Sequence of chain 1.A:
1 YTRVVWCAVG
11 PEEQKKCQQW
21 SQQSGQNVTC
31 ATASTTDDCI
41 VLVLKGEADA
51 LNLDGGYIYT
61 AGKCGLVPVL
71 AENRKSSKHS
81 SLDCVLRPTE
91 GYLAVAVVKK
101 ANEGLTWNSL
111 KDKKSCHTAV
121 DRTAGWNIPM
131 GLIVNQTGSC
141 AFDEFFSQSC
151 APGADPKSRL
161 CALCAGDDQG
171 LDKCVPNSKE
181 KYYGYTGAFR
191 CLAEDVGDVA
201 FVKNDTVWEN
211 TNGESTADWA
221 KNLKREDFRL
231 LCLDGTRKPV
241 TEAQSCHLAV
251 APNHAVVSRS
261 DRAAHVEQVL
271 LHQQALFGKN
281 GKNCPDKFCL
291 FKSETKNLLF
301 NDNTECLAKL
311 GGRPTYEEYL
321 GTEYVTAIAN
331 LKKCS

Binding-site contacts:
Ligand atom C4 contacts residue THR89 of chain 1.A at 4.0 Å.
Ligand atom C3 contacts residue PRO252 of chain 1.A at 4.3 Å (hydrophobic).
Ligand atom O1 contacts residue ASN253 of chain 1.A at 3.1 Å (h-bond).
Ligand atom N2 contacts residue TYR319 of chain 1.A at 3.6 Å (h-bond).
Ligand atom C6 contacts residue PRO252 of chain 1.A at 3.9 Å (hydrophobic).
Ligand atom N3 contacts residue THR89 of chain 1.A at 4.2 Å.
Ligand atom C1 contacts residue PRO252 of chain 1.A at 4.4 Å (hydrophobic).
Ligand atom N1 contacts residue VAL250 of chain 1.A at 4.0 Å.
Ligand atom C2 contacts residue THR89 of chain 1.A at 3.2 Å.
Ligand atom C6 contacts residue GLY91 of chain 1.A at 4.4 Å.
Ligand atom C5 contacts residue VAL250 of chain 1.A at 4.0 Å (hydrophobic).
Ligand atom C2 contacts residue GLU90 of chain 1.A at 3.3 Å.
Ligand atom N3 contacts residue TYR319 of chain 1.A at 2.8 Å (h-bond).
Ligand atom N2 contacts residue PRO252 of chain 1.A at 4.3 Å.
Ligand atom C4 contacts residue GLY91 of chain 1.A at 4.2 Å.
Ligand atom C1 contacts residue GLU90 of chain 1.A at 4.2 Å.
Ligand atom O1 contacts residue GLY91 of chain 1.A at 3.8 Å.
Ligand atom C6 contacts residue ASN253 of chain 1.A at 4.1 Å.
Ligand atom C1 contacts residue THR89 of chain 1.A at 4.2 Å.
Ligand atom N2 contacts residue THR89 of chain 1.A at 3.8 Å.
Ligand atom N3 contacts residue PRO252 of chain 1.A at 3.8 Å.
Ligand atom C2 contacts residue GLY91 of chain 1.A at 3.7 Å.
Ligand atom O1 contacts residue PRO252 of chain 1.A at 3.4 Å.
Ligand atom C6 contacts residue THR89 of chain 1.A at 3.5 Å.
Ligand atom C1 contacts residue GLY91 of chain 1.A at 4.2 Å.
Ligand atom N3 contacts residue ASN253 of chain 1.A at 4.5 Å.
Ligand atom O1 contacts residue THR89 of chain 1.A at 3.2 Å (h-bond).
Ligand atom N1 contacts residue GLU90 of chain 1.A at 3.7 Å.
Ligand atom O1 contacts residue ALA251 of chain 1.A at 4.2 Å.
Ligand atom C4 contacts residue GLU90 of chain 1.A at 3.0 Å.

The protein below binds the small molecule below.
Small molecule (SMILES): [H]/N=N/C(=O)c1ccncc1